Binding-site contacts:
Ligand atom CA contacts residue THR49 of chain 1.B at 3.1 Å.
Ligand atom CG contacts residue ALA47 of chain 1.B at 3.8 Å (hydrophobic).
Ligand atom O contacts residue GLN45 of chain 1.B at 2.9 Å (h-bond).
Ligand atom CB contacts residue ALA41 of chain 1.B at 3.7 Å (hydrophobic).
Ligand atom O contacts residue PHE38 of chain 1.B at 3.4 Å.
Ligand atom C contacts residue GLN45 of chain 1.B at 3.6 Å.
Ligand atom CB contacts residue VAL37 of chain 1.B at 3.7 Å (hydrophobic).
Ligand atom CD contacts residue THR49 of chain 1.B at 3.7 Å.
Ligand atom CD contacts residue GLU14 of chain 1.B at 3.7 Å.
Ligand atom O contacts residue SER39 of chain 1.B at 2.9 Å (h-bond).
Ligand atom O contacts residue VAL48 of chain 1.B at 3.4 Å.
Ligand atom CB contacts residue PHE38 of chain 1.B at 3.6 Å (hydrophobic).
Ligand atom CA contacts residue ALA47 of chain 1.B at 3.5 Å (hydrophobic).
Ligand atom CA contacts residue GLN45 of chain 1.B at 3.7 Å.
Ligand atom O contacts residue ALA41 of chain 1.B at 3.5 Å.
Ligand atom CG contacts residue THR40 of chain 1.B at 3.7 Å.
Ligand atom CB contacts residue ASN70 of chain 1.B at 3.4 Å.
Ligand atom O contacts residue GLN45 of chain 1.B at 3.5 Å (h-bond).
Ligand atom CB contacts residue ALA47 of chain 1.B at 3.7 Å (hydrophobic).
Ligand atom O contacts residue THR49 of chain 1.B at 2.9 Å (h-bond).
Ligand atom CD1 contacts residue PHE38 of chain 1.B at 3.8 Å (hydrophobic).
Ligand atom CD2 contacts residue GLU14 of chain 1.B at 3.4 Å.
Ligand atom CB contacts residue VAL48 of chain 1.B at 3.6 Å (hydrophobic).
Ligand atom CA contacts residue SER39 of chain 1.B at 3.5 Å.
Ligand atom CD1 contacts residue THR40 of chain 1.B at 3.3 Å.
Ligand atom CB contacts residue SO41 of chain 1.H at 3.7 Å.
Ligand atom CA contacts residue VAL37 of chain 1.B at 3.7 Å (hydrophobic).
Ligand atom CB contacts residue SER39 of chain 1.B at 3.6 Å.
Ligand atom C contacts residue SER39 of chain 1.B at 3.8 Å.
Ligand atom C contacts residue THR49 of chain 1.B at 3.6 Å.
Ligand atom N contacts residue THR49 of chain 1.B at 3.2 Å (h-bond).
Ligand atom O contacts residue THR15 of chain 1.B at 3.3 Å.
Ligand atom O contacts residue THR49 of chain 1.B at 3.7 Å.
Ligand atom N contacts residue SER39 of chain 1.B at 3.1 Å (h-bond).
Ligand atom O contacts residue MET16 of chain 1.B at 2.6 Å (h-bond).
Ligand atom CB contacts residue THR40 of chain 1.B at 3.6 Å.
Ligand atom CB contacts residue THR49 of chain 1.B at 3.6 Å.
Ligand atom N contacts residue GLN45 of chain 1.B at 3.6 Å (h-bond).
Ligand atom CD2 contacts residue ILE13 of chain 1.B at 3.3 Å (hydrophobic).
Ligand atom CD contacts residue ALA47 of chain 1.B at 3.5 Å (hydrophobic).

Sequence of chain 1.B:
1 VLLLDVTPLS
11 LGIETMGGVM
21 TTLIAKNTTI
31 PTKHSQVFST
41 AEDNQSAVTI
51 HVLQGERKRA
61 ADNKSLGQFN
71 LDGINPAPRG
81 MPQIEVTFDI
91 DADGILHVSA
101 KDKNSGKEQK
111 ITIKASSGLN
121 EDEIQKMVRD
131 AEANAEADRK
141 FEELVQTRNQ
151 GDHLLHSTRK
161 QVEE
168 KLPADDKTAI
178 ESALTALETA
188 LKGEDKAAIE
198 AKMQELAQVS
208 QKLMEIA

The small molecule below binds the protein below.
Small molecule (SMILES): CC(C)C[C@H](NC(=O)[C@H](Cc1ccc(O)cc1)NC(=O)[C@@H]1CCCN1C(=O)[C@@H]1CCCN1)C(=O)N1CCC[C@H]1C(=O)N[C@@H](CCCN=C(N)N)C(=O)N1CCC[C@H]1C(=O)N[C@@H](CCCN=C(N)N)C(=O)N1CCC[C@H]1C(=O)N1CCC[C@H]1C=O